Binding-site contacts:
Ligand atom C4 contacts residue ASN801 of chain 1.A at 4.3 Å.
Ligand atom C3 contacts residue ASN801 of chain 1.A at 3.9 Å.
Ligand atom C7 contacts residue ASN801 of chain 1.A at 3.5 Å.
Ligand atom C5 contacts residue GLN804 of chain 1.A at 4.3 Å.
Ligand atom N2 contacts residue ASN801 of chain 1.A at 2.9 Å (h-bond).
Ligand atom O6 contacts residue GLN804 of chain 1.A at 3.2 Å (h-bond).
Ligand atom C5 contacts residue ASN801 of chain 1.A at 3.7 Å.
Ligand atom C6 contacts residue GLN804 of chain 1.A at 4.0 Å.
Ligand atom C8 contacts residue ASN801 of chain 1.A at 3.7 Å.
Ligand atom C5 contacts residue SER803 of chain 1.A at 3.8 Å.
Ligand atom O5 contacts residue ASN801 of chain 1.A at 2.4 Å (h-bond).
Ligand atom C1 contacts residue ASN801 of chain 1.A at 1.5 Å.
Ligand atom O6 contacts residue SER803 of chain 1.A at 4.2 Å.
Ligand atom C1 contacts residue SER803 of chain 1.A at 3.4 Å.
Ligand atom C2 contacts residue ASN801 of chain 1.A at 2.5 Å.
Ligand atom O5 contacts residue SER803 of chain 1.A at 3.6 Å (h-bond).

This small molecule binds to this protein.
Small molecule (SMILES): CC(=O)N[C@H]1[C@H](O[C@H]2[C@H](O)[C@@H](NC(C)=O)CO[C@@H]2CO)O[C@H](CO)[C@@H](O)[C@@H]1O

Sequence of chain 1.A:
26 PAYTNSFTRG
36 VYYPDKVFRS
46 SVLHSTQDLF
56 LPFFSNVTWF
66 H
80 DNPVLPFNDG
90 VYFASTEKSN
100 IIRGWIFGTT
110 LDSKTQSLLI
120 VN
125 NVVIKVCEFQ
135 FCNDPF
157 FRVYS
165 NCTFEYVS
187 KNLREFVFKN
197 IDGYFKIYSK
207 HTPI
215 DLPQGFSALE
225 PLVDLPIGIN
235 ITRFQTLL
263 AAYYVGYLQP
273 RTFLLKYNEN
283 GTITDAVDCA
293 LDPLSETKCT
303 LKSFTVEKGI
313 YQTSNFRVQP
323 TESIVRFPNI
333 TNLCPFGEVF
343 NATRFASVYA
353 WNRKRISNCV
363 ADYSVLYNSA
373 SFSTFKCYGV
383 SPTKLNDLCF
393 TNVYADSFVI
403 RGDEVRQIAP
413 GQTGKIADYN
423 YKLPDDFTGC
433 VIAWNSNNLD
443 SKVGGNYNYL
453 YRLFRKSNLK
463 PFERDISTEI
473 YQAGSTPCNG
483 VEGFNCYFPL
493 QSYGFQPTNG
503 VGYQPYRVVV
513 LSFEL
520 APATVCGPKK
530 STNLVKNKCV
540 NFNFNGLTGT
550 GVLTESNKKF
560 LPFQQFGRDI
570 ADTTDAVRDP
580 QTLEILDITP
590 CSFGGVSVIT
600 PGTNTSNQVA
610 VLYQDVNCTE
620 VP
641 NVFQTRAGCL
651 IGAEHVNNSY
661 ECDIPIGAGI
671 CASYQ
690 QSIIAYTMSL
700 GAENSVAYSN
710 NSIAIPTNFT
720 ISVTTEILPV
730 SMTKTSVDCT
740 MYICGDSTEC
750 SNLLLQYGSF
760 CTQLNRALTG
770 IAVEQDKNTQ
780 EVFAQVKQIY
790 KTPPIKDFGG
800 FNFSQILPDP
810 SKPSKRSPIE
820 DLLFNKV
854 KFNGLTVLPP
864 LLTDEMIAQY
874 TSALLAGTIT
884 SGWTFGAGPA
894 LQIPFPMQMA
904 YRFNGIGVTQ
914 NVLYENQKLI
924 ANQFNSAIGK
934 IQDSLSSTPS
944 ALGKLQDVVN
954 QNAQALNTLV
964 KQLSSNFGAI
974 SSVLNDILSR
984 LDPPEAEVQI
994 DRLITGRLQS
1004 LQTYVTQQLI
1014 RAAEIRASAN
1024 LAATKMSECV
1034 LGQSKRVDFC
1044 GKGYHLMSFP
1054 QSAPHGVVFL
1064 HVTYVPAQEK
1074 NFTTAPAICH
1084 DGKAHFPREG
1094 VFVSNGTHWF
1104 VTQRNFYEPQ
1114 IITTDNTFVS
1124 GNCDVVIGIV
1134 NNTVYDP